Binding-site contacts:
Ligand atom O6 contacts residue GLU109 of chain 1.B at 3.3 Å (salt-bridge).
Ligand atom C5 contacts residue ASN103 of chain 1.B at 3.7 Å.
Ligand atom C8 contacts residue ASN103 of chain 1.B at 4.4 Å.
Ligand atom C8 contacts residue THR105 of chain 1.B at 4.2 Å.
Ligand atom C5 contacts residue LYS106 of chain 1.B at 4.3 Å.
Ligand atom C6 contacts residue LYS106 of chain 1.B at 4.0 Å.
Ligand atom O5 contacts residue ASN103 of chain 1.B at 2.4 Å (h-bond).
Ligand atom O5 contacts residue LYS106 of chain 1.B at 3.4 Å.
Ligand atom O5 contacts residue THR105 of chain 1.B at 3.2 Å (h-bond).
Ligand atom C3 contacts residue ASN103 of chain 1.B at 3.8 Å.
Ligand atom C4 contacts residue THR105 of chain 1.B at 4.4 Å.
Ligand atom O7 contacts residue ASN103 of chain 1.B at 3.7 Å.
Ligand atom C7 contacts residue ASN103 of chain 1.B at 3.4 Å.
Ligand atom C1 contacts residue THR105 of chain 1.B at 3.6 Å.
Ligand atom C6 contacts residue GLU109 of chain 1.B at 3.3 Å.
Ligand atom C5 contacts residue THR105 of chain 1.B at 3.1 Å.
Ligand atom C8 contacts residue GLU109 of chain 1.B at 3.2 Å.
Ligand atom C2 contacts residue ASN103 of chain 1.B at 2.4 Å.
Ligand atom C6 contacts residue THR105 of chain 1.B at 3.4 Å.
Ligand atom O6 contacts residue LYS106 of chain 1.B at 4.0 Å.
Ligand atom N2 contacts residue ASN103 of chain 1.B at 2.9 Å (h-bond).
Ligand atom C7 contacts residue GLU109 of chain 1.B at 4.4 Å.
Ligand atom C1 contacts residue ASN103 of chain 1.B at 1.4 Å.
Ligand atom C4 contacts residue ASN103 of chain 1.B at 4.2 Å.
Ligand atom C1 contacts residue LYS106 of chain 1.B at 4.3 Å.

Sequence of chain 1.B:
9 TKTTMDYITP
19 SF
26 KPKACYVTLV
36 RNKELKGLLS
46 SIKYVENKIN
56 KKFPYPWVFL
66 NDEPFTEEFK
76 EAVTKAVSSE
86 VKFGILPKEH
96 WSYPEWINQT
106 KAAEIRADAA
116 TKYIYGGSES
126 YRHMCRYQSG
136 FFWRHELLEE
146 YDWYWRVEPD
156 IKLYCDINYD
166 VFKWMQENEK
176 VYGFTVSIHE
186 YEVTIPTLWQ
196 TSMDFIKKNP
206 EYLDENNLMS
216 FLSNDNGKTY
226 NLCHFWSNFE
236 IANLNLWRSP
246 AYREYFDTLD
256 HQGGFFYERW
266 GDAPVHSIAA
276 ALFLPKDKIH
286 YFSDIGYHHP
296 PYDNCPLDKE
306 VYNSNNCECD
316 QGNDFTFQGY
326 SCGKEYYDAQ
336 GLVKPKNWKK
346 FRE

The small molecule below binds the protein below.
Small molecule (SMILES): CC(=O)N[C@H]1[C@@H](O[C@H]2[C@H](O)[C@@H](NC(C)=O)CO[C@@H]2CO)O[C@H](CO)[C@@H](O)[C@@H]1O